Sequence of chain 1.A:
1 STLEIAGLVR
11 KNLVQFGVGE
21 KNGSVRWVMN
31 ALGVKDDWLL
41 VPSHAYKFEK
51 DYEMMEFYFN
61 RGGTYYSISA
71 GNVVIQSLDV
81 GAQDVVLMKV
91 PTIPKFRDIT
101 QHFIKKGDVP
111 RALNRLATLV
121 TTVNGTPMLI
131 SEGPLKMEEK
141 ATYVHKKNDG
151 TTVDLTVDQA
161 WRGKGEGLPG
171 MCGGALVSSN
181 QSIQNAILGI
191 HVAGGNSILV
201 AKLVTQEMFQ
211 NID

This protein binds this small molecule.
Small molecule (SMILES): CC(C)[C@H](NC(=O)CI)C(=O)N[C@@H](Cc1ccccc1)C(N)=O

Binding-site contacts:
Ligand atom O1 contacts residue MET171 of chain 1.A at 3.0 Å (h-bond).
Ligand atom O1 contacts residue GLY170 of chain 1.A at 2.7 Å (h-bond).
Ligand atom CZ contacts residue GLN15 of chain 1.A at 3.7 Å.
Ligand atom O2 contacts residue GLY170 of chain 1.A at 3.3 Å (h-bond).
Ligand atom CB2 contacts residue VAL28 of chain 1.A at 3.6 Å (hydrophobic).
Ligand atom C1 contacts residue MET171 of chain 1.A at 3.7 Å (hydrophobic).
Ligand atom CD2 contacts residue VAL28 of chain 1.A at 3.6 Å (hydrophobic).
Ligand atom CD1 contacts residue ASN124 of chain 1.A at 3.7 Å.
Ligand atom CH3 contacts residue HIS145 of chain 1.A at 3.1 Å.
Ligand atom CD2 contacts residue MET29 of chain 1.A at 3.6 Å (hydrophobic).
Ligand atom O1 contacts residue CYS172 of chain 1.A at 2.8 Å (h-bond).
Ligand atom CD1 contacts residue GLY170 of chain 1.A at 3.0 Å.
Ligand atom CD2 contacts residue TRP27 of chain 1.A at 3.5 Å (hydrophobic).
Ligand atom N contacts residue GLY170 of chain 1.A at 2.8 Å.
Ligand atom CE1 contacts residue ASN124 of chain 1.A at 3.5 Å.
Ligand atom O1 contacts residue MET29 of chain 1.A at 3.5 Å.
Ligand atom CZ contacts residue GLY170 of chain 1.A at 3.8 Å.
Ligand atom CA2 contacts residue GLY170 of chain 1.A at 3.3 Å.
Ligand atom N contacts residue VAL28 of chain 1.A at 2.7 Å (h-bond).
Ligand atom CH3 contacts residue CYS172 of chain 1.A at 2.0 Å (hydrophobic).
Ligand atom CA2 contacts residue VAL28 of chain 1.A at 3.0 Å (hydrophobic).
Ligand atom N contacts residue PRO169 of chain 1.A at 3.7 Å.
Ligand atom CG contacts residue VAL28 of chain 1.A at 3.8 Å (hydrophobic).
Ligand atom N2 contacts residue GLY170 of chain 1.A at 3.0 Å (h-bond).
Ligand atom O2 contacts residue PRO169 of chain 1.A at 2.8 Å.
Ligand atom C1 contacts residue CYS172 of chain 1.A at 3.0 Å (hydrophobic).
Ligand atom N2 contacts residue HIS145 of chain 1.A at 3.7 Å.
Ligand atom CE1 contacts residue THR122 of chain 1.A at 3.5 Å.
Ligand atom CG1 contacts residue VAL28 of chain 1.A at 3.1 Å (hydrophobic).
Ligand atom CE1 contacts residue GLY170 of chain 1.A at 3.1 Å.
Ligand atom CH3 contacts residue GLY170 of chain 1.A at 3.8 Å.
Ligand atom CE2 contacts residue MET29 of chain 1.A at 3.3 Å (hydrophobic).
Ligand atom C1 contacts residue GLY170 of chain 1.A at 2.8 Å.
Ligand atom C2 contacts residue PRO169 of chain 1.A at 3.5 Å (hydrophobic).
Ligand atom CZ contacts residue MET29 of chain 1.A at 3.7 Å (hydrophobic).
Ligand atom C2 contacts residue GLY170 of chain 1.A at 2.8 Å.
Ligand atom C2 contacts residue VAL28 of chain 1.A at 3.2 Å (hydrophobic).
Ligand atom CE2 contacts residue GLN15 of chain 1.A at 3.6 Å.
Ligand atom CG contacts residue GLY170 of chain 1.A at 3.6 Å.
Ligand atom CA contacts residue GLY170 of chain 1.A at 3.2 Å.